Sequence of chain 1.B:
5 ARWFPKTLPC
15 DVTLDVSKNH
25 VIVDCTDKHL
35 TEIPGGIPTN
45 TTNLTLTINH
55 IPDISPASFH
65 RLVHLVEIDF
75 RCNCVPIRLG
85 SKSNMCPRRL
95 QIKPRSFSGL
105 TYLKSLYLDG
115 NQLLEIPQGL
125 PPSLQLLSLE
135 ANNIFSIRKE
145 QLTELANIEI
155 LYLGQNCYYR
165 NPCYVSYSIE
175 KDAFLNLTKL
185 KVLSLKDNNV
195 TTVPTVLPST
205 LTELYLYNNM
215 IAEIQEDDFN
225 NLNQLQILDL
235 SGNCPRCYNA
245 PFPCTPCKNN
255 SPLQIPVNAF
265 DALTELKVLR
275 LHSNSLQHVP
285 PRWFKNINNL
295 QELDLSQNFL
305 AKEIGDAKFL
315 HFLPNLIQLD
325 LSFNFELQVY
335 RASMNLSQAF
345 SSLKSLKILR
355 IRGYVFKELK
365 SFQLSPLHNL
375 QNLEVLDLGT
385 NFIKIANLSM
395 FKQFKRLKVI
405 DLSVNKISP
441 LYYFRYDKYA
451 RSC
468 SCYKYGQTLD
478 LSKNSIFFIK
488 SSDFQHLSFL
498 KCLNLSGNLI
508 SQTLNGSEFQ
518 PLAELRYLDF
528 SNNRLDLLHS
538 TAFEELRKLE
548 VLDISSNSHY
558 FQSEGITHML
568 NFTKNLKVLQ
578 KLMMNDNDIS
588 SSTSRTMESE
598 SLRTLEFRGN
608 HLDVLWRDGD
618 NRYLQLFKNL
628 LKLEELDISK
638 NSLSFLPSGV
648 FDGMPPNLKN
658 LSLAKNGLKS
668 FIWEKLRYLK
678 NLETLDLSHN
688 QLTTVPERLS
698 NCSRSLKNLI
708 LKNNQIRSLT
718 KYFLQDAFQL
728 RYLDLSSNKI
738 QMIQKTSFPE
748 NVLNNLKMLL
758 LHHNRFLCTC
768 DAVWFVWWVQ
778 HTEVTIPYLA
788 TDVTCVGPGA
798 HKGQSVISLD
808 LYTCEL

A small-molecule ligand and the protein it binds are described below.
Small molecule (SMILES): CC(=O)N[C@@H]1[C@@H](O)[C@H](O)[C@@H](CO)O[C@H]1O

Binding-site contacts:
Ligand atom O7 contacts residue LYS571 of chain 1.B at 4.2 Å.
Ligand atom O6 contacts residue MET566 of chain 1.B at 4.2 Å.
Ligand atom C5 contacts residue MET566 of chain 1.B at 4.1 Å (hydrophobic).
Ligand atom O6 contacts residue THR590 of chain 1.B at 4.0 Å.
Ligand atom C1 contacts residue ASN568 of chain 1.B at 1.4 Å.
Ligand atom N2 contacts residue ASN568 of chain 1.B at 2.9 Å (h-bond).
Ligand atom C4 contacts residue ASN568 of chain 1.B at 4.2 Å.
Ligand atom O7 contacts residue ASN568 of chain 1.B at 3.4 Å (h-bond).
Ligand atom C1 contacts residue MET566 of chain 1.B at 4.2 Å (hydrophobic).
Ligand atom C1 contacts residue SER591 of chain 1.B at 4.3 Å.
Ligand atom C2 contacts residue ASN568 of chain 1.B at 2.5 Å.
Ligand atom O5 contacts residue MET566 of chain 1.B at 4.2 Å.
Ligand atom C3 contacts residue SER537 of chain 1.B at 4.2 Å.
Ligand atom N2 contacts residue SER537 of chain 1.B at 3.3 Å (h-bond).
Ligand atom O6 contacts residue SER591 of chain 1.B at 4.2 Å.
Ligand atom O5 contacts residue SER591 of chain 1.B at 4.1 Å.
Ligand atom C8 contacts residue SER537 of chain 1.B at 3.9 Å.
Ligand atom O5 contacts residue ASN568 of chain 1.B at 2.3 Å (h-bond).
Ligand atom C2 contacts residue SER537 of chain 1.B at 4.2 Å.
Ligand atom C7 contacts residue ASN568 of chain 1.B at 3.4 Å.
Ligand atom C8 contacts residue ASN572 of chain 1.B at 3.9 Å.
Ligand atom C5 contacts residue ASN568 of chain 1.B at 3.6 Å.
Ligand atom C3 contacts residue ASN568 of chain 1.B at 3.8 Å.
Ligand atom C8 contacts residue ASN568 of chain 1.B at 3.5 Å.
Ligand atom C1 contacts residue SER537 of chain 1.B at 4.4 Å.
Ligand atom C8 contacts residue LYS571 of chain 1.B at 4.1 Å.
Ligand atom C7 contacts residue SER537 of chain 1.B at 4.1 Å.